Sequence of chain 1.B:
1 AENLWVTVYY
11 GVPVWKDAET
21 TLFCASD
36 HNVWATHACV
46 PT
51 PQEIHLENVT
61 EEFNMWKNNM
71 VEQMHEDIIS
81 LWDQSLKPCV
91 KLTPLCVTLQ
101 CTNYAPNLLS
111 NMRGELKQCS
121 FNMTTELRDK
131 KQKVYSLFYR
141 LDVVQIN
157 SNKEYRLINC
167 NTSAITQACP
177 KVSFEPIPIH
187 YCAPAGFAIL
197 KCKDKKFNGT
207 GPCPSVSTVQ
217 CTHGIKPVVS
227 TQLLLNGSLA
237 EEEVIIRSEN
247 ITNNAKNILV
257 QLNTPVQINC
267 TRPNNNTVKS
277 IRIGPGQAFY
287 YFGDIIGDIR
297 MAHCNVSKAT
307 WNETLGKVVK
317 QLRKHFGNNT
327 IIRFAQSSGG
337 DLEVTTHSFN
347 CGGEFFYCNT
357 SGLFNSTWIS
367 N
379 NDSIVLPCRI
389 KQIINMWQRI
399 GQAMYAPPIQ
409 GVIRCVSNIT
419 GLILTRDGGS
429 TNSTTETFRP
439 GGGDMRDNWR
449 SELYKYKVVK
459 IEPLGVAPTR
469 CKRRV

Binding-site contacts:
Ligand atom C3 contacts residue ASN246 of chain 1.B at 3.9 Å.
Ligand atom N2 contacts residue GLY47 of chain 1.O at 4.2 Å.
Ligand atom C1 contacts residue ASN246 of chain 1.B at 1.4 Å.
Ligand atom O6 contacts residue LEU48 of chain 1.O at 4.5 Å.
Ligand atom C6 contacts residue GLU46 of chain 1.O at 3.8 Å.
Ligand atom C1 contacts residue GLY47 of chain 1.O at 4.5 Å.
Ligand atom C8 contacts residue ASN246 of chain 1.B at 3.4 Å.
Ligand atom N2 contacts residue ASN246 of chain 1.B at 3.0 Å (h-bond).
Ligand atom O5 contacts residue THR248 of chain 1.B at 4.1 Å.
Ligand atom C1 contacts residue GLY47 of chain 1.O at 3.8 Å.
Ligand atom C2 contacts residue ASN246 of chain 1.B at 2.5 Å.
Ligand atom O3 contacts residue GLY47 of chain 1.O at 4.2 Å.
Ligand atom O6 contacts residue GLY47 of chain 1.O at 4.1 Å.
Ligand atom C6 contacts residue THR248 of chain 1.B at 4.4 Å.
Ligand atom O5 contacts residue GLY47 of chain 1.O at 4.3 Å.
Ligand atom C3 contacts residue GLY47 of chain 1.O at 3.5 Å.
Ligand atom C7 contacts residue ASN246 of chain 1.B at 3.6 Å.
Ligand atom C5 contacts residue GLY47 of chain 1.O at 3.9 Å.
Ligand atom C4 contacts residue ASN246 of chain 1.B at 4.3 Å.
Ligand atom O3 contacts residue GLU46 of chain 1.O at 4.3 Å.
Ligand atom C3 contacts residue GLU46 of chain 1.O at 4.3 Å.
Ligand atom O6 contacts residue GLU46 of chain 1.O at 3.4 Å (salt-bridge).
Ligand atom C2 contacts residue GLY47 of chain 1.O at 4.0 Å.
Ligand atom C5 contacts residue THR248 of chain 1.B at 4.4 Å.
Ligand atom C5 contacts residue ASN246 of chain 1.B at 3.7 Å.
Ligand atom O5 contacts residue GLY47 of chain 1.O at 4.5 Å.
Ligand atom O5 contacts residue ASN246 of chain 1.B at 2.4 Å (h-bond).
Ligand atom O4 contacts residue GLY47 of chain 1.O at 3.4 Å.
Ligand atom C4 contacts residue GLY47 of chain 1.O at 4.0 Å.
Ligand atom O2 contacts residue GLY47 of chain 1.O at 4.4 Å.

This protein binds this small molecule.
Small molecule (SMILES): CC(=O)N[C@H]1[C@H](O[C@H]2[C@H](O)[C@@H](NC(C)=O)CO[C@@H]2CO)O[C@H](CO)[C@@H](O[C@@H]2O[C@H](CO)[C@@H](O)[C@H](O)[C@@H]2O)[C@@H]1O

Sequence of chain 1.O:
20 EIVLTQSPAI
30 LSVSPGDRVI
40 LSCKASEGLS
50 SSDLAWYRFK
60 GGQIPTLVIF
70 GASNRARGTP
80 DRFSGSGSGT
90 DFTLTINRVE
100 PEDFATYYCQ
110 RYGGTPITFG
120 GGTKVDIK